Binding-site contacts:
Ligand atom O3 contacts residue ASP68 of chain 1.B at 2.7 Å (salt-bridge).
Ligand atom O5 contacts residue TRP241 of chain 1.B at 3.2 Å (h-bond).
Ligand atom O2 contacts residue TRP279 of chain 1.B at 3.1 Å (h-bond).
Ligand atom O6 contacts residue ARG47 of chain 1.B at 3.2 Å (salt-bridge).
Ligand atom C4 contacts residue ARG350 of chain 1.B at 3.7 Å.
Ligand atom O3 contacts residue GLY278 of chain 1.B at 3.4 Å (h-bond).
Ligand atom O1 contacts residue PHE114 of chain 1.B at 3.6 Å.
Ligand atom O3 contacts residue ARG350 of chain 1.B at 2.9 Å (salt-bridge).
Ligand atom O4 contacts residue ARG350 of chain 1.B at 3.0 Å (salt-bridge).
Ligand atom C1 contacts residue TRP241 of chain 1.B at 3.5 Å (hydrophobic).
Ligand atom O4 contacts residue TRP279 of chain 1.B at 3.0 Å (h-bond).
Ligand atom C6 contacts residue GLY167 of chain 1.B at 3.7 Å.
Ligand atom C4 contacts residue TRP279 of chain 1.B at 3.7 Å (hydrophobic).
Ligand atom C1 contacts residue GLU15 of chain 1.B at 3.5 Å.
Ligand atom O2 contacts residue TYR243 of chain 1.B at 3.5 Å.
Ligand atom C6 contacts residue GLU223 of chain 1.B at 3.6 Å.
Ligand atom O1 contacts residue GLU15 of chain 1.B at 2.8 Å (salt-bridge).
Ligand atom O5 contacts residue GLU223 of chain 1.B at 3.4 Å (salt-bridge).
Ligand atom C3 contacts residue TRP279 of chain 1.B at 3.7 Å (hydrophobic).
Ligand atom O2 contacts residue GLN317 of chain 1.B at 3.0 Å (h-bond).
Ligand atom O6 contacts residue GLY167 of chain 1.B at 3.5 Å.
Ligand atom O6 contacts residue ASP42 of chain 1.B at 3.0 Å (salt-bridge).
Ligand atom O1 contacts residue GLN317 of chain 1.B at 3.5 Å (h-bond).
Ligand atom O6 contacts residue GLU223 of chain 1.B at 2.7 Å (salt-bridge).
Ligand atom C3 contacts residue ASP116 of chain 1.B at 3.2 Å.
Ligand atom O2 contacts residue GLY277 of chain 1.B at 3.8 Å.
Ligand atom O2 contacts residue ASP116 of chain 1.B at 2.7 Å (salt-bridge).
Ligand atom C2 contacts residue TRP279 of chain 1.B at 3.8 Å (hydrophobic).
Ligand atom C2 contacts residue ASP116 of chain 1.B at 3.6 Å.
Ligand atom O2 contacts residue GLY278 of chain 1.B at 2.9 Å (h-bond).
Ligand atom O5 contacts residue VAL12 of chain 1.B at 3.5 Å.
Ligand atom O4 contacts residue ASP68 of chain 1.B at 2.6 Å (salt-bridge).
Ligand atom C5 contacts residue TRP279 of chain 1.B at 3.7 Å (hydrophobic).
Ligand atom O3 contacts residue GLY277 of chain 1.B at 3.4 Å.
Ligand atom O3 contacts residue TRP241 of chain 1.B at 3.3 Å.
Ligand atom O4 contacts residue GLU166 of chain 1.B at 3.6 Å.
Ligand atom C4 contacts residue ASP68 of chain 1.B at 3.5 Å.
Ligand atom O3 contacts residue ASP116 of chain 1.B at 2.5 Å (salt-bridge).
Ligand atom C3 contacts residue ASP68 of chain 1.B at 3.3 Å.
Ligand atom O6 contacts residue TYR165 of chain 1.B at 3.5 Å.

Sequence of chain 1.B:
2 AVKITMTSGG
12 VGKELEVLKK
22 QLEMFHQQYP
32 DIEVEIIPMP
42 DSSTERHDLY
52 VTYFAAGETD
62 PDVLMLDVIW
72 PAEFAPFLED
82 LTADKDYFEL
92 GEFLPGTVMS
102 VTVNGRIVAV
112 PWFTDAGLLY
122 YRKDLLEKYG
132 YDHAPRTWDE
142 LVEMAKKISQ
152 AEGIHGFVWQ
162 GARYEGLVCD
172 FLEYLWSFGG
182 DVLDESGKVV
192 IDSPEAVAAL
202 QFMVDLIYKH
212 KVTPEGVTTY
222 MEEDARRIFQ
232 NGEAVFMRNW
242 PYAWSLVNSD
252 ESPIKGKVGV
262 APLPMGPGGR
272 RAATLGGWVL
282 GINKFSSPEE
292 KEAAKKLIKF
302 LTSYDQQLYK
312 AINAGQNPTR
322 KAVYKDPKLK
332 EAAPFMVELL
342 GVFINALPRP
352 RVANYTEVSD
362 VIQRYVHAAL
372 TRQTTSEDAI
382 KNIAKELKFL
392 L

This protein binds this small molecule.
Small molecule (SMILES): OC[C@H]1O[C@H](O[C@H]2[C@H](O)[C@@H](O)[C@@H](O)O[C@@H]2CO)[C@H](O)[C@@H](O)[C@@H]1O